The small molecule below binds the protein below.
Small molecule (SMILES): CC(=O)N[C@@H]1[C@@H](O)[C@H](O)[C@@H](CO)O[C@H]1O

Sequence of chain 1.D:
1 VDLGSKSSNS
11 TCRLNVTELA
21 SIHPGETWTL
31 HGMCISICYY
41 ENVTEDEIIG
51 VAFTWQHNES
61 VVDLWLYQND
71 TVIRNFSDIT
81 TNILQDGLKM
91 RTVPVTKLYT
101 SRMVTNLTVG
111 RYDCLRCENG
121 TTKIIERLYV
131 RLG

Binding-site contacts:
Ligand atom C2 contacts residue ASN42 of chain 1.D at 2.4 Å.
Ligand atom C8 contacts residue GLU41 of chain 1.D at 3.4 Å.
Ligand atom N2 contacts residue ASN42 of chain 1.D at 2.9 Å (h-bond).
Ligand atom C4 contacts residue ASN42 of chain 1.D at 4.2 Å.
Ligand atom O5 contacts residue ASN42 of chain 1.D at 2.4 Å (h-bond).
Ligand atom C7 contacts residue GLU41 of chain 1.D at 4.4 Å.
Ligand atom C1 contacts residue ASN42 of chain 1.D at 1.4 Å.
Ligand atom C5 contacts residue ASN42 of chain 1.D at 3.6 Å.
Ligand atom O7 contacts residue ASN42 of chain 1.D at 3.3 Å (h-bond).
Ligand atom C7 contacts residue ASN42 of chain 1.D at 3.4 Å.
Ligand atom C3 contacts residue ASN42 of chain 1.D at 3.8 Å.